Sequence of chain 1.C:
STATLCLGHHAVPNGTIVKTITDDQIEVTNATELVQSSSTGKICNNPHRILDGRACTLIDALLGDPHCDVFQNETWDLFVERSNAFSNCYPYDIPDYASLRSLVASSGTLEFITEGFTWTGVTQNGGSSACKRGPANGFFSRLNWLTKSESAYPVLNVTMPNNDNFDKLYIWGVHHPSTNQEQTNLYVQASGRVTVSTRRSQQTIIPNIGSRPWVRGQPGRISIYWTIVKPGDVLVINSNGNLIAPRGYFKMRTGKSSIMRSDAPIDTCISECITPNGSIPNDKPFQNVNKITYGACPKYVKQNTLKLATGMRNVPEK

A small-molecule ligand and the protein it binds are described below.
Small molecule (SMILES): CC(=O)N[C@@H]1[C@@H](O)[C@H](O)[C@@H](CO)O[C@H]1O

Binding-site contacts:
Ligand atom C7 contacts residue THR318 of chain 1.C at 4.2 Å.
Ligand atom O5 contacts residue ASN38 of chain 1.C at 2.5 Å (h-bond).
Ligand atom N2 contacts residue ASN38 of chain 1.C at 2.7 Å (h-bond).
Ligand atom O7 contacts residue THR40 of chain 1.C at 4.0 Å.
Ligand atom C2 contacts residue ASN38 of chain 1.C at 2.5 Å.
Ligand atom C8 contacts residue THR318 of chain 1.C at 3.7 Å.
Ligand atom C4 contacts residue ASN38 of chain 1.C at 4.4 Å.
Ligand atom N2 contacts residue THR318 of chain 1.C at 3.6 Å.
Ligand atom C7 contacts residue ASN38 of chain 1.C at 4.0 Å.
Ligand atom C1 contacts residue ASN38 of chain 1.C at 1.4 Å.
Ligand atom C5 contacts residue ASN38 of chain 1.C at 3.7 Å.
Ligand atom C3 contacts residue ASN38 of chain 1.C at 3.9 Å.